Sequence of chain 1.G:
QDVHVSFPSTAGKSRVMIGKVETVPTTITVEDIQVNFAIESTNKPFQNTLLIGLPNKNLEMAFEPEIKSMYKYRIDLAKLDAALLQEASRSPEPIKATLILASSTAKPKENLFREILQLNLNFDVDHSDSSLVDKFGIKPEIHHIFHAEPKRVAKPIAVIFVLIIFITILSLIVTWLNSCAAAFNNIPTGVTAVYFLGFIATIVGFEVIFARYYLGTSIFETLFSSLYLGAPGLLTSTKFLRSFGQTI

Binding-site contacts:
Ligand atom C22 contacts residue PHE258 of chain 1.G at 4.4 Å (hydrophobic).
Ligand atom C2D contacts residue EGY1 of chain 1.R at 4.2 Å.
Ligand atom C24 contacts residue PHE96 of chain 1.A at 4.2 Å (hydrophobic).
Ligand atom O32 contacts residue THR92 of chain 1.A at 3.6 Å.
Ligand atom O12 contacts residue HIS99 of chain 1.A at 4.1 Å.
Ligand atom O12 contacts residue TRP98 of chain 1.A at 4.0 Å.
Ligand atom O21 contacts residue HIS99 of chain 1.A at 3.5 Å.
Ligand atom C33 contacts residue THR92 of chain 1.A at 4.2 Å.
Ligand atom O14 contacts residue ASN61 of chain 1.A at 4.0 Å.
Ligand atom C27 contacts residue LEU261 of chain 1.G at 4.5 Å (hydrophobic).
Ligand atom C2 contacts residue HIS99 of chain 1.A at 4.3 Å.
Ligand atom C36 contacts residue EGY1 of chain 1.R at 3.9 Å.
Ligand atom C3B contacts residue EGY1 of chain 1.R at 3.9 Å.
Ligand atom C38 contacts residue EGY1 of chain 1.R at 3.9 Å.
Ligand atom C11 contacts residue PHE63 of chain 1.A at 4.0 Å (hydrophobic).
Ligand atom C34 contacts residue THR92 of chain 1.A at 4.0 Å.
Ligand atom C32 contacts residue THR92 of chain 1.A at 3.2 Å.
Ligand atom C23 contacts residue PHE258 of chain 1.G at 3.9 Å (hydrophobic).
Ligand atom C2E contacts residue EGY1 of chain 1.O at 3.7 Å.
Ligand atom C21 contacts residue HIS99 of chain 1.A at 4.3 Å.
Ligand atom C3 contacts residue PHE258 of chain 1.G at 4.0 Å (hydrophobic).
Ligand atom O32 contacts residue PHE63 of chain 1.A at 4.0 Å.
Ligand atom C12 contacts residue SER62 of chain 1.A at 4.3 Å.
Ligand atom C21 contacts residue PHE258 of chain 1.G at 4.1 Å (hydrophobic).
Ligand atom C31 contacts residue THR92 of chain 1.A at 3.9 Å.
Ligand atom C33 contacts residue PHE258 of chain 1.G at 4.4 Å (hydrophobic).
Ligand atom O22 contacts residue PHE258 of chain 1.G at 3.6 Å.
Ligand atom C12 contacts residue PHE63 of chain 1.A at 3.8 Å (hydrophobic).
Ligand atom C37 contacts residue EGY1 of chain 1.R at 3.4 Å.
Ligand atom O14 contacts residue LEU58 of chain 1.A at 3.1 Å (h-bond).
Ligand atom C1 contacts residue HIS99 of chain 1.A at 3.6 Å.
Ligand atom C34 contacts residue PHE63 of chain 1.A at 4.3 Å (hydrophobic).

Sequence of chain 1.A:
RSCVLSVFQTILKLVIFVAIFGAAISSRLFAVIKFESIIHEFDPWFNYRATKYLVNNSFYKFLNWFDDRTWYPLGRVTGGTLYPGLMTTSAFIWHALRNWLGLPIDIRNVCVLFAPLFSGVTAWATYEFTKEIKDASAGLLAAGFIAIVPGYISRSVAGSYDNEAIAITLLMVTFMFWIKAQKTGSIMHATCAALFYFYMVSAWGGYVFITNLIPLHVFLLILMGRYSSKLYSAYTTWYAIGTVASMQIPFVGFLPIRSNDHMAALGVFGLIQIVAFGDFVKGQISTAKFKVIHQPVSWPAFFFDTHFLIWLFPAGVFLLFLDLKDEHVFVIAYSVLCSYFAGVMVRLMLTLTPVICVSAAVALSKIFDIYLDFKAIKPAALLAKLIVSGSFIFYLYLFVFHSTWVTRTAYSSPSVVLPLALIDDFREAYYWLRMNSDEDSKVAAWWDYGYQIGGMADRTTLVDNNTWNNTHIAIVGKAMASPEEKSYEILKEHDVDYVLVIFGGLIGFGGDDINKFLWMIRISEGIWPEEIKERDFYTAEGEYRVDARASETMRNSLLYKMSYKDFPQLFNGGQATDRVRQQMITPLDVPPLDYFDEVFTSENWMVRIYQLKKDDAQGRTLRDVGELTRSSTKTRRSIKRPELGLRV

The protein below binds the small molecule below.
Small molecule (SMILES): CCCCCCCCCCCCCC(=O)O[C@H](COC(=O)CCCCCCCCCC)COP(=O)(O)OCC[N+](C)(C)C